This small molecule binds to this protein.
Small molecule (SMILES): Nc1nc2ccccc2[nH]1

Binding-site contacts:
Ligand atom CAJ contacts residue HIS132 of chain 1.A at 3.5 Å.
Ligand atom CAC contacts residue HIS132 of chain 1.B at 3.9 Å.
Ligand atom CAE contacts residue HIS132 of chain 1.B at 3.9 Å.
Ligand atom CAH contacts residue HIS132 of chain 1.A at 3.2 Å.
Ligand atom CAB contacts residue ARG5 of chain 1.B at 4.3 Å.
Ligand atom CAD contacts residue HIS132 of chain 1.B at 3.8 Å.
Ligand atom CAC contacts residue ARG5 of chain 1.B at 3.7 Å.
Ligand atom CAC contacts residue ARG5 of chain 1.A at 4.4 Å.
Ligand atom CAH contacts residue HIS132 of chain 1.B at 3.3 Å.
Ligand atom CAE contacts residue HIS132 of chain 1.A at 3.8 Å.
Ligand atom NAG contacts residue GLU159 of chain 1.B at 2.9 Å (salt-bridge).
Ligand atom CAD contacts residue ARG5 of chain 1.A at 4.5 Å.
Ligand atom CAH contacts residue GLU159 of chain 1.B at 3.7 Å.
Ligand atom NAA contacts residue HIS132 of chain 1.A at 3.4 Å (h-bond).
Ligand atom CAB contacts residue ARG5 of chain 1.A at 3.8 Å.
Ligand atom NAA contacts residue GLU159 of chain 1.A at 2.9 Å (salt-bridge).
Ligand atom CAB contacts residue HIS132 of chain 1.B at 3.8 Å.
Ligand atom NAF contacts residue HIS132 of chain 1.B at 3.3 Å.
Ligand atom NAA contacts residue GLU159 of chain 1.B at 2.9 Å (salt-bridge).
Ligand atom NAF contacts residue HIS132 of chain 1.A at 3.4 Å.
Ligand atom NAG contacts residue HIS132 of chain 1.B at 3.5 Å.
Ligand atom CAI contacts residue HIS132 of chain 1.B at 3.6 Å.
Ligand atom NAF contacts residue GLU159 of chain 1.A at 2.9 Å (salt-bridge).
Ligand atom CAJ contacts residue GLU159 of chain 1.B at 4.1 Å.
Ligand atom CAD contacts residue HIS132 of chain 1.A at 3.9 Å.
Ligand atom NAG contacts residue HIS132 of chain 1.A at 3.3 Å.
Ligand atom NAA contacts residue HIS132 of chain 1.B at 3.4 Å (h-bond).
Ligand atom CAB contacts residue HIS132 of chain 1.A at 3.8 Å.
Ligand atom CAC contacts residue HIS132 of chain 1.A at 3.8 Å.
Ligand atom CAH contacts residue GLU159 of chain 1.A at 3.7 Å.
Ligand atom CAI contacts residue HIS132 of chain 1.A at 3.5 Å.
Ligand atom CAJ contacts residue HIS132 of chain 1.B at 3.5 Å.
Ligand atom CAE contacts residue ARG5 of chain 1.B at 4.4 Å.
Ligand atom CAI contacts residue GLU159 of chain 1.A at 4.1 Å.

Sequence of chain 1.B:
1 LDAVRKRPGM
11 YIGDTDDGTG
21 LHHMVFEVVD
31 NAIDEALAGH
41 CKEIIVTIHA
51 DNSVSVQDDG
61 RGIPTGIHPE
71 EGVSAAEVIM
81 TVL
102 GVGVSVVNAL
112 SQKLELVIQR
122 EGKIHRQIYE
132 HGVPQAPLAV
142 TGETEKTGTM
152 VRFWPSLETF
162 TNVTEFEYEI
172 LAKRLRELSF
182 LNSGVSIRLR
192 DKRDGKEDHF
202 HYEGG

Sequence of chain 1.A:
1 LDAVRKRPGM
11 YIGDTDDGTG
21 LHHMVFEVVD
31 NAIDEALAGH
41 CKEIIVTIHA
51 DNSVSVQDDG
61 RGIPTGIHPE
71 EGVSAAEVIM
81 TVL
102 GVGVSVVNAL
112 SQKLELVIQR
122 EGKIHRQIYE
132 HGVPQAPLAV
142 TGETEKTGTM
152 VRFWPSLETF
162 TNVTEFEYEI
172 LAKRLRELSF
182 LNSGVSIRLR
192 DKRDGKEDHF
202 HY